This protein binds this small molecule.
Small molecule (SMILES): CC(=O)N[C@@H]1[C@@H](O)[C@H](O)[C@@H](CO)O[C@H]1O

Binding-site contacts:
Ligand atom C5 contacts residue ASN95 of chain 1.A at 3.6 Å.
Ligand atom N2 contacts residue ASN95 of chain 1.A at 2.8 Å (h-bond).
Ligand atom O5 contacts residue ASN95 of chain 1.A at 2.4 Å (h-bond).
Ligand atom C8 contacts residue ASN95 of chain 1.A at 3.9 Å.
Ligand atom O3 contacts residue ASN95 of chain 1.A at 3.1 Å (h-bond).
Ligand atom C1 contacts residue ASN83 of chain 1.A at 4.0 Å.
Ligand atom O6 contacts residue ASN83 of chain 1.A at 3.8 Å.
Ligand atom O5 contacts residue ASN83 of chain 1.A at 3.5 Å.
Ligand atom C3 contacts residue ASN95 of chain 1.A at 2.9 Å.
Ligand atom C2 contacts residue ASN95 of chain 1.A at 1.7 Å.
Ligand atom C5 contacts residue ASN83 of chain 1.A at 4.4 Å.
Ligand atom C4 contacts residue ASN95 of chain 1.A at 3.8 Å.
Ligand atom C7 contacts residue ASN95 of chain 1.A at 3.5 Å.
Ligand atom O4 contacts residue ASN95 of chain 1.A at 4.3 Å.
Ligand atom O7 contacts residue ASN95 of chain 1.A at 4.3 Å.
Ligand atom C1 contacts residue ASN95 of chain 1.A at 1.4 Å.

Sequence of chain 1.A:
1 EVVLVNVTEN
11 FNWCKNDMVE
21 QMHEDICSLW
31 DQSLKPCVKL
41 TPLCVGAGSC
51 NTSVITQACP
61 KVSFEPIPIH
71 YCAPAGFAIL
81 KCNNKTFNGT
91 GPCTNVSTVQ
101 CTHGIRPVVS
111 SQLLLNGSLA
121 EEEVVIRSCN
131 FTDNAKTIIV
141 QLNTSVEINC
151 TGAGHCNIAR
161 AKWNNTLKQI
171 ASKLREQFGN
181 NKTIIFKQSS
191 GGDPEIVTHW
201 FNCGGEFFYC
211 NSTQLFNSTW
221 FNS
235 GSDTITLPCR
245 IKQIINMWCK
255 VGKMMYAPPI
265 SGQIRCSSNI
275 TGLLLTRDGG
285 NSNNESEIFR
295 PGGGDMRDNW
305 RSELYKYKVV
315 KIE